Sequence of chain 1.A:
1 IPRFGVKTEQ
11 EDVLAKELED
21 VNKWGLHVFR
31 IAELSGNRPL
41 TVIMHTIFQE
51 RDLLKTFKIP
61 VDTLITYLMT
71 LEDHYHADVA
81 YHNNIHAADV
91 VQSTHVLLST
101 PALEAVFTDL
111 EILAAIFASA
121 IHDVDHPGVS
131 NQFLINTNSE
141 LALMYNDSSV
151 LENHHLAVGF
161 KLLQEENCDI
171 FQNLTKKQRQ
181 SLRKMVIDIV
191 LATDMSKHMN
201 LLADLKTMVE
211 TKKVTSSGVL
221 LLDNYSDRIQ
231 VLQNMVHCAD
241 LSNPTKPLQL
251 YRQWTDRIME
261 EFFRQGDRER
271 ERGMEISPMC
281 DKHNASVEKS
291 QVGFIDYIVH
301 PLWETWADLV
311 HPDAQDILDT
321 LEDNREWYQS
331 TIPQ

The protein below binds the small molecule below.
Small molecule (SMILES): COc1ccc([C@@H]2CNC(=O)C2)cc1OC1CCCC1

Binding-site contacts:
Ligand atom C12 contacts residue GLN291 of chain 1.A at 4.1 Å.
Ligand atom C15 contacts residue PHE262 of chain 1.A at 3.5 Å (hydrophobic).
Ligand atom C13 contacts residue GLN291 of chain 1.A at 4.1 Å.
Ligand atom C4 contacts residue ILE258 of chain 1.A at 3.9 Å (hydrophobic).
Ligand atom C8 contacts residue PHE294 of chain 1.A at 3.9 Å (hydrophobic).
Ligand atom O3 contacts residue ILE258 of chain 1.A at 3.7 Å.
Ligand atom C12 contacts residue PHE294 of chain 1.A at 3.5 Å (hydrophobic).
Ligand atom C6 contacts residue ILE258 of chain 1.A at 3.8 Å (hydrophobic).
Ligand atom C15 contacts residue ILE258 of chain 1.A at 4.0 Å (hydrophobic).
Ligand atom O3 contacts residue PHE294 of chain 1.A at 4.1 Å.
Ligand atom C9 contacts residue TYR81 of chain 1.A at 3.5 Å (hydrophobic).
Ligand atom C8 contacts residue ILE258 of chain 1.A at 3.6 Å (hydrophobic).
Ligand atom C14 contacts residue MET259 of chain 1.A at 4.0 Å (hydrophobic).
Ligand atom C7 contacts residue ILE258 of chain 1.A at 3.6 Å (hydrophobic).
Ligand atom O2 contacts residue ILE258 of chain 1.A at 3.2 Å.
Ligand atom C13 contacts residue PHE294 of chain 1.A at 4.1 Å (hydrophobic).
Ligand atom C14 contacts residue PHE262 of chain 1.A at 4.1 Å (hydrophobic).
Ligand atom C11 contacts residue GLN291 of chain 1.A at 4.1 Å.
Ligand atom O3 contacts residue GLN291 of chain 1.A at 3.2 Å (h-bond).
Ligand atom C9 contacts residue ASN243 of chain 1.A at 3.2 Å.
Ligand atom C13 contacts residue SER290 of chain 1.A at 3.9 Å.
Ligand atom C4 contacts residue HIS82 of chain 1.A at 3.7 Å.
Ligand atom O1 contacts residue PHE262 of chain 1.A at 4.1 Å.
Ligand atom C16 contacts residue THR255 of chain 1.A at 3.7 Å.
Ligand atom N1 contacts residue HIS82 of chain 1.A at 4.0 Å.
Ligand atom C14 contacts residue SER290 of chain 1.A at 4.1 Å.
Ligand atom C5 contacts residue PHE294 of chain 1.A at 4.0 Å (hydrophobic).
Ligand atom C7 contacts residue PHE294 of chain 1.A at 3.8 Å (hydrophobic).
Ligand atom C11 contacts residue ILE258 of chain 1.A at 4.1 Å (hydrophobic).
Ligand atom C15 contacts residue MET259 of chain 1.A at 4.1 Å (hydrophobic).
Ligand atom C14 contacts residue MET279 of chain 1.A at 3.4 Å (hydrophobic).
Ligand atom N1 contacts residue ILE258 of chain 1.A at 4.1 Å.
Ligand atom C13 contacts residue MET279 of chain 1.A at 3.5 Å (hydrophobic).
Ligand atom C6 contacts residue PHE294 of chain 1.A at 3.8 Å (hydrophobic).
Ligand atom C10 contacts residue TYR81 of chain 1.A at 3.2 Å (hydrophobic).
Ligand atom C16 contacts residue TYR251 of chain 1.A at 3.5 Å (hydrophobic).
Ligand atom C16 contacts residue GLN291 of chain 1.A at 3.4 Å.
Ligand atom C10 contacts residue ASN243 of chain 1.A at 3.8 Å.
Ligand atom C16 contacts residue ASN243 of chain 1.A at 4.0 Å.
Ligand atom O2 contacts residue GLN291 of chain 1.A at 3.2 Å (h-bond).